Binding-site contacts:
Ligand atom C5C contacts residue TYR128 of chain 18.A at 3.5 Å (hydrophobic).
Ligand atom O1B contacts residue TYR128 of chain 18.A at 3.9 Å.
Ligand atom O1 contacts residue ALA24 of chain 18.C at 3.6 Å.
Ligand atom C7C contacts residue TYR197 of chain 18.A at 3.8 Å (hydrophobic).
Ligand atom N2 contacts residue ALA24 of chain 18.C at 3.4 Å.
Ligand atom C5 contacts residue PHE186 of chain 18.A at 3.5 Å (hydrophobic).
Ligand atom C5C contacts residue ILE104 of chain 18.A at 3.8 Å (hydrophobic).
Ligand atom C2C contacts residue VAL188 of chain 18.A at 3.2 Å (hydrophobic).
Ligand atom C6C contacts residue MET221 of chain 18.A at 3.7 Å (hydrophobic).
Ligand atom C3 contacts residue PHE186 of chain 18.A at 3.8 Å (hydrophobic).
Ligand atom C5B contacts residue TYR197 of chain 18.A at 3.7 Å (hydrophobic).
Ligand atom C4 contacts residue MET224 of chain 18.A at 3.8 Å (hydrophobic).
Ligand atom O1 contacts residue VAL188 of chain 18.A at 3.8 Å.
Ligand atom O1B contacts residue MET221 of chain 18.A at 3.4 Å.
Ligand atom C4 contacts residue PHE186 of chain 18.A at 3.6 Å (hydrophobic).
Ligand atom C31 contacts residue PRO174 of chain 18.A at 3.4 Å (hydrophobic).
Ligand atom CM1 contacts residue SER107 of chain 18.A at 3.9 Å.
Ligand atom C31 contacts residue VAL176 of chain 18.A at 3.3 Å (hydrophobic).
Ligand atom C4B contacts residue LEU106 of chain 18.A at 3.7 Å (hydrophobic).
Ligand atom C3B contacts residue MET221 of chain 18.A at 3.8 Å (hydrophobic).
Ligand atom O1 contacts residue PHE186 of chain 18.A at 3.5 Å.
Ligand atom C7C contacts residue TYR128 of chain 18.A at 3.6 Å (hydrophobic).
Ligand atom C31 contacts residue SER175 of chain 18.A at 3.6 Å.
Ligand atom C31 contacts residue ALA150 of chain 18.A at 3.5 Å (hydrophobic).
Ligand atom N3A contacts residue ASN219 of chain 18.A at 3.0 Å (h-bond).
Ligand atom C6B contacts residue LEU106 of chain 18.A at 3.9 Å (hydrophobic).
Ligand atom C6C contacts residue VAL191 of chain 18.A at 3.2 Å (hydrophobic).
Ligand atom C5B contacts residue LEU106 of chain 18.A at 3.5 Å (hydrophobic).
Ligand atom C5 contacts residue TYR152 of chain 18.A at 3.8 Å (hydrophobic).
Ligand atom C3 contacts residue PRO174 of chain 18.A at 3.8 Å (hydrophobic).
Ligand atom N2 contacts residue PHE186 of chain 18.A at 3.7 Å.
Ligand atom C4A contacts residue ASN219 of chain 18.A at 3.5 Å.
Ligand atom C6B contacts residue TYR197 of chain 18.A at 3.6 Å (hydrophobic).
Ligand atom C2B contacts residue MET221 of chain 18.A at 3.5 Å (hydrophobic).
Ligand atom O1 contacts residue TYR152 of chain 18.A at 3.9 Å.
Ligand atom C3C contacts residue TYR128 of chain 18.A at 3.9 Å (hydrophobic).
Ligand atom C1B contacts residue MET221 of chain 18.A at 3.8 Å (hydrophobic).
Ligand atom C4 contacts residue TYR152 of chain 18.A at 3.9 Å (hydrophobic).
Ligand atom C4C contacts residue TYR152 of chain 18.A at 3.8 Å (hydrophobic).
Ligand atom C3C contacts residue VAL188 of chain 18.A at 3.3 Å (hydrophobic).

This small molecule binds to this protein.
Small molecule (SMILES): Cc1cc(CCCCCCCOc2ccc(C3=N[C@@H](C)CO3)cc2)on1

Sequence of chain 18.A:
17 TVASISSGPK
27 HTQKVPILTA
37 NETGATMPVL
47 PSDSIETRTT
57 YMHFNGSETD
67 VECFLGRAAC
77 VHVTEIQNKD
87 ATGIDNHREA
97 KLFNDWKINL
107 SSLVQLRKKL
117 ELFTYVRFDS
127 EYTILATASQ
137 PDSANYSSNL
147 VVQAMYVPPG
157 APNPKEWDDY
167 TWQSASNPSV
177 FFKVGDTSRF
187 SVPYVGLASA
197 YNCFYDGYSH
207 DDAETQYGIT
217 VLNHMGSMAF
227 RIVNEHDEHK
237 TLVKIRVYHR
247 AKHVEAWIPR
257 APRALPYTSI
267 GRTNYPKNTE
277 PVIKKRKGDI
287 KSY

Sequence of chain 18.C:
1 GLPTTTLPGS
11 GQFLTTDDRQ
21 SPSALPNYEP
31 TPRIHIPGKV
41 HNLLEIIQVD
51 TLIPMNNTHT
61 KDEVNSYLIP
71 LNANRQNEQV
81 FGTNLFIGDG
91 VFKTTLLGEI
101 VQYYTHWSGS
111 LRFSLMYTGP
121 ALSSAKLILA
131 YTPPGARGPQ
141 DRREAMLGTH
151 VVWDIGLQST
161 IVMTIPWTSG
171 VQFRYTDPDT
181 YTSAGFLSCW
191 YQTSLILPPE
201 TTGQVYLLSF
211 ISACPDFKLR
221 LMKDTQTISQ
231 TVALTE